Sequence of chain 1.B:
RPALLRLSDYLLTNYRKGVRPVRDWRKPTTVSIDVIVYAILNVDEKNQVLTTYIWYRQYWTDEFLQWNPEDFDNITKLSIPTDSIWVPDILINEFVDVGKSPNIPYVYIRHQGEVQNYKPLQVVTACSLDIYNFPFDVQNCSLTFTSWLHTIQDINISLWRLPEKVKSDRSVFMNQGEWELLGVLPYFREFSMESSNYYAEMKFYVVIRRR

Sequence of chain 1.C:
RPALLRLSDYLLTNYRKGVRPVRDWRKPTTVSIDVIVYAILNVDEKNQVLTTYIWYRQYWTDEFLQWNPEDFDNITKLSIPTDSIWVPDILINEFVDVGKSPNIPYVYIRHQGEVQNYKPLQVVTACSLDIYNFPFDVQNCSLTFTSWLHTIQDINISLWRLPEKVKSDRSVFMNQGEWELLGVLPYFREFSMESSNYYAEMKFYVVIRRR

A small-molecule ligand and the protein it binds are described below.
Small molecule (SMILES): CC(=O)N[C@@H]1[C@@H](O)[C@H](O)[C@@H](CO)O[C@H]1O

Binding-site contacts:
Ligand atom C1 contacts residue ASN76 of chain 1.B at 1.4 Å.
Ligand atom O7 contacts residue ARG28 of chain 1.C at 4.2 Å.
Ligand atom C4 contacts residue ASN76 of chain 1.B at 4.2 Å.
Ligand atom N2 contacts residue ASN76 of chain 1.B at 2.9 Å (h-bond).
Ligand atom C7 contacts residue ASN76 of chain 1.B at 3.2 Å.
Ligand atom C3 contacts residue ASN76 of chain 1.B at 3.8 Å.
Ligand atom C8 contacts residue ASP75 of chain 1.B at 3.3 Å.
Ligand atom O5 contacts residue ASN76 of chain 1.B at 2.4 Å (h-bond).
Ligand atom O7 contacts residue ASN76 of chain 1.B at 3.2 Å (h-bond).
Ligand atom C8 contacts residue ASN76 of chain 1.B at 4.4 Å.
Ligand atom C5 contacts residue ASN76 of chain 1.B at 3.7 Å.
Ligand atom C7 contacts residue ASP75 of chain 1.B at 4.2 Å.
Ligand atom O7 contacts residue ASP75 of chain 1.B at 4.3 Å.
Ligand atom C2 contacts residue ASN76 of chain 1.B at 2.5 Å.